Sequence of chain 1.B:
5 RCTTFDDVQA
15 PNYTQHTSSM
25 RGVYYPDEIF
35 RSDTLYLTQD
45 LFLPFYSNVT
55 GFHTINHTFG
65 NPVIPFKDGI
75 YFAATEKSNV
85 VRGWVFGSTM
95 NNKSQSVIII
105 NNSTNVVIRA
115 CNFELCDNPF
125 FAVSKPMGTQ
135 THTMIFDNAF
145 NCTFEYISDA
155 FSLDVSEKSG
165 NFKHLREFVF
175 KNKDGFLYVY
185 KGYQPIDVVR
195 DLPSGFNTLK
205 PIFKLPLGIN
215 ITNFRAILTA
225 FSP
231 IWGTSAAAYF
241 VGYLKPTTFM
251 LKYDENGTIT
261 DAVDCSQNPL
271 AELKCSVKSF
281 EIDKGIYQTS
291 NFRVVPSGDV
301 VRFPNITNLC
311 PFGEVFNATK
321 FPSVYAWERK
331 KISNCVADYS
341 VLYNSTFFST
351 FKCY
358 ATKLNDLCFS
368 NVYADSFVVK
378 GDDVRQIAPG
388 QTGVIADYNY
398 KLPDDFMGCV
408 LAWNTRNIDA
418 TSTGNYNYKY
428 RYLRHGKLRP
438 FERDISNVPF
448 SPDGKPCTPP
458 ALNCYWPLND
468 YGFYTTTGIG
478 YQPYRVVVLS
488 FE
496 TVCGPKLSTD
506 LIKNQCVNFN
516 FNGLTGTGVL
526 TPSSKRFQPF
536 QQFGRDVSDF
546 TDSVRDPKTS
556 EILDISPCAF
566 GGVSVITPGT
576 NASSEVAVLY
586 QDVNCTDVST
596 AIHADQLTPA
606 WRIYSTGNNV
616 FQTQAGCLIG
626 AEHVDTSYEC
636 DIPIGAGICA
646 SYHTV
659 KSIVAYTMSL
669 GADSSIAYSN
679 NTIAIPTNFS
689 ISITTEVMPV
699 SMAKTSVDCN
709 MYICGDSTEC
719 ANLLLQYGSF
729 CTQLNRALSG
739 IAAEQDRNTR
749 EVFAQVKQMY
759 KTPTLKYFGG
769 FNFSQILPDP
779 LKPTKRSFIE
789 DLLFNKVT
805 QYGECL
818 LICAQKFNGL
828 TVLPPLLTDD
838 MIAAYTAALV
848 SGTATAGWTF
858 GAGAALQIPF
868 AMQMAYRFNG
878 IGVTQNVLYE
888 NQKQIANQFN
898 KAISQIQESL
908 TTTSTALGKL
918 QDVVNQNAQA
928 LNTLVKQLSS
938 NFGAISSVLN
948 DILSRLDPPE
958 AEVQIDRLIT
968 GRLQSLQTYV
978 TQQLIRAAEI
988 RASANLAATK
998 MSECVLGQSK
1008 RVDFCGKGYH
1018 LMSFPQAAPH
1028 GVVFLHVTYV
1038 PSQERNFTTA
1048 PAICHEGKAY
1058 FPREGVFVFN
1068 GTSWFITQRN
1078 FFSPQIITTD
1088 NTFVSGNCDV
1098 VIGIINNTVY

Sequence of chain 1.C:
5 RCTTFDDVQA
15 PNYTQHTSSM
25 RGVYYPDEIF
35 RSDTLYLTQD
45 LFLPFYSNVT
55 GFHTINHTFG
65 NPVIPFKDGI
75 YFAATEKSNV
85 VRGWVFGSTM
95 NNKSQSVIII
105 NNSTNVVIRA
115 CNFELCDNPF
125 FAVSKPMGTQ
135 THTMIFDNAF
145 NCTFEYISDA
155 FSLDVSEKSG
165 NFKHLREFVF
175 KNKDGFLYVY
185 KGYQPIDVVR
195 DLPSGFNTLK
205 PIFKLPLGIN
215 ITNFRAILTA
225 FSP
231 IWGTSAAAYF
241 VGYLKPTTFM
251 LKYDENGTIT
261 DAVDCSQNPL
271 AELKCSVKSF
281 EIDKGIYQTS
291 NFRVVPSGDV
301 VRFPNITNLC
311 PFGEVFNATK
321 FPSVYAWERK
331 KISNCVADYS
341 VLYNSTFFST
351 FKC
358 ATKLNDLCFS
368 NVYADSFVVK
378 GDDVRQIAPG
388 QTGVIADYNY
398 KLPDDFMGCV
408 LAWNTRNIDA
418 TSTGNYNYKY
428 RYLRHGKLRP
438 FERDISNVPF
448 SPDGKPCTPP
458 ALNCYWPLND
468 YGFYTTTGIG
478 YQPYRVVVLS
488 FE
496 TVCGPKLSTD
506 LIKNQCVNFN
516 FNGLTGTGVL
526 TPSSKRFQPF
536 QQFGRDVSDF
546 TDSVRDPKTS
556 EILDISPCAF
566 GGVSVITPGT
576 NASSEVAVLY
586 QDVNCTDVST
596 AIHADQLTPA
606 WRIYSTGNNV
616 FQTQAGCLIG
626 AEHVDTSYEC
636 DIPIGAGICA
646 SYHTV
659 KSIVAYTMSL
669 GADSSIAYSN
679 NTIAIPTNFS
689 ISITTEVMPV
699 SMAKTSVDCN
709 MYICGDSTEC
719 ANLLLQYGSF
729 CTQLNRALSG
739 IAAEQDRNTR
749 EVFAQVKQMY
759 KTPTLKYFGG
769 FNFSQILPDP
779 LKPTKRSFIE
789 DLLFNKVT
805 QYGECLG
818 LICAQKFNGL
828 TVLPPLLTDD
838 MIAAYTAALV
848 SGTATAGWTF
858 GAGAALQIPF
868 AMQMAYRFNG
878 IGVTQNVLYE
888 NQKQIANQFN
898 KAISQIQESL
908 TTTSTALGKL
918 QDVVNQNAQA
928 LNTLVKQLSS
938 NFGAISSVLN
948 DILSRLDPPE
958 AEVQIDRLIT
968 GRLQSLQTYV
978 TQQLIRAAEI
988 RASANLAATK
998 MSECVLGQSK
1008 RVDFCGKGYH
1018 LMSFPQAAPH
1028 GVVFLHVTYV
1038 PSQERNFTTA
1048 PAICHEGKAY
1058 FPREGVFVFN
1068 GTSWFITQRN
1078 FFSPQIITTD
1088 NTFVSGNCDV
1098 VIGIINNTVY

Binding-site contacts:
Ligand atom O7 contacts residue ASN589 of chain 1.B at 4.4 Å.
Ligand atom C6 contacts residue ASN589 of chain 1.B at 4.5 Å.
Ligand atom C1 contacts residue THR591 of chain 1.B at 4.1 Å.
Ligand atom C4 contacts residue ASN589 of chain 1.B at 4.2 Å.
Ligand atom C7 contacts residue ASN589 of chain 1.B at 3.9 Å.
Ligand atom C1 contacts residue ASN589 of chain 1.B at 1.4 Å.
Ligand atom C6 contacts residue THR591 of chain 1.B at 4.1 Å.
Ligand atom C8 contacts residue ILE819 of chain 1.C at 4.2 Å (hydrophobic).
Ligand atom C5 contacts residue ASN589 of chain 1.B at 3.6 Å.
Ligand atom N2 contacts residue ASN589 of chain 1.B at 2.9 Å (h-bond).
Ligand atom O6 contacts residue GLN617 of chain 1.B at 4.1 Å.
Ligand atom O6 contacts residue THR591 of chain 1.B at 3.5 Å.
Ligand atom O5 contacts residue ASN589 of chain 1.B at 2.3 Å (h-bond).
Ligand atom N2 contacts residue ILE819 of chain 1.C at 4.2 Å.
Ligand atom C3 contacts residue ASN589 of chain 1.B at 3.8 Å.
Ligand atom C5 contacts residue THR591 of chain 1.B at 4.3 Å.
Ligand atom C2 contacts residue ASN589 of chain 1.B at 2.5 Å.
Ligand atom O6 contacts residue ASN589 of chain 1.B at 3.8 Å.
Ligand atom O5 contacts residue THR591 of chain 1.B at 3.3 Å.

A small-molecule ligand and the protein it binds are described below.
Small molecule (SMILES): CC(=O)N[C@H]1[C@H](O[C@H]2[C@H](O)[C@@H](NC(C)=O)CO[C@@H]2CO)O[C@H](CO)[C@@H](O)[C@@H]1O